A small-molecule ligand and the protein it binds are described below.
Small molecule (SMILES): O=C(Nc1ccccc1)Nc1cccnc1

Sequence of chain 1.A:
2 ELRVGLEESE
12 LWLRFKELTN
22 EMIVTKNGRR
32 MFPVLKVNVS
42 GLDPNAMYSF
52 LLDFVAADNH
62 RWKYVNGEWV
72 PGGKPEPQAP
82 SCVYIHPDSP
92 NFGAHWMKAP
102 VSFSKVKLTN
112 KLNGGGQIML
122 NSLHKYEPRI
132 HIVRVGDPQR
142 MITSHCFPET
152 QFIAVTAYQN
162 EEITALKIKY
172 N

Binding-site contacts:
Ligand atom C6 contacts residue GLU11 of chain 1.A at 4.4 Å.
Ligand atom C2 contacts residue TYR171 of chain 1.A at 3.9 Å (hydrophobic).
Ligand atom C2 contacts residue LEU12 of chain 1.A at 4.2 Å (hydrophobic).
Ligand atom C4 contacts residue GLU11 of chain 1.A at 4.3 Å.
Ligand atom C8 contacts residue LEU12 of chain 1.A at 3.7 Å (hydrophobic).
Ligand atom C3 contacts residue ARG15 of chain 1.A at 3.4 Å.
Ligand atom C9 contacts residue LEU12 of chain 1.A at 4.5 Å (hydrophobic).
Ligand atom C9 contacts residue GLU9 of chain 1.A at 4.2 Å.
Ligand atom C4 contacts residue ARG15 of chain 1.A at 3.5 Å.
Ligand atom N1 contacts residue LEU12 of chain 1.A at 3.8 Å.
Ligand atom C5 contacts residue GLU11 of chain 1.A at 3.9 Å.
Ligand atom C7 contacts residue LEU12 of chain 1.A at 4.0 Å (hydrophobic).
Ligand atom O contacts residue LEU12 of chain 1.A at 3.8 Å.
Ligand atom C2 contacts residue ARG15 of chain 1.A at 4.4 Å.
Ligand atom N2 contacts residue TYR171 of chain 1.A at 4.0 Å.
Ligand atom C10 contacts residue TYR171 of chain 1.A at 4.4 Å (hydrophobic).
Ligand atom N contacts residue LEU12 of chain 1.A at 3.8 Å.
Ligand atom C contacts residue LEU12 of chain 1.A at 3.9 Å (hydrophobic).
Ligand atom C3 contacts residue TYR171 of chain 1.A at 3.5 Å (hydrophobic).
Ligand atom C8 contacts residue GLU9 of chain 1.A at 3.8 Å.
Ligand atom C4 contacts residue TYR171 of chain 1.A at 4.5 Å (hydrophobic).
Ligand atom C5 contacts residue ARG15 of chain 1.A at 4.5 Å.
Ligand atom C1 contacts residue LEU12 of chain 1.A at 4.2 Å (hydrophobic).
Ligand atom C11 contacts residue TYR171 of chain 1.A at 4.5 Å (hydrophobic).
Ligand atom O contacts residue TYR171 of chain 1.A at 3.8 Å.